Binding-site contacts:
Ligand atom CAP contacts residue ALA307 of chain 1.A at 4.3 Å (hydrophobic).
Ligand atom BR4 contacts residue TYR306 of chain 1.A at 3.7 Å.
Ligand atom CAM contacts residue PHE728 of chain 1.A at 3.7 Å (hydrophobic).
Ligand atom CAM contacts residue ILE727 of chain 1.A at 4.1 Å (hydrophobic).
Ligand atom CAO contacts residue PHE310 of chain 1.A at 4.2 Å (hydrophobic).
Ligand atom CAN contacts residue PHE728 of chain 1.A at 4.4 Å (hydrophobic).
Ligand atom CAL contacts residue PHE724 of chain 1.A at 3.5 Å (hydrophobic).
Ligand atom OAJ contacts residue PHE728 of chain 1.A at 4.2 Å.
Ligand atom BR3 contacts residue TYR303 of chain 1.A at 3.6 Å.
Ligand atom BR1 contacts residue TYR303 of chain 1.A at 4.2 Å.
Ligand atom CAN contacts residue PHE755 of chain 1.A at 3.8 Å (hydrophobic).
Ligand atom CAB contacts residue TYR303 of chain 1.A at 4.4 Å (hydrophobic).
Ligand atom BR4 contacts residue ALA307 of chain 1.A at 4.0 Å.
Ligand atom BR1 contacts residue GLN721 of chain 1.A at 4.0 Å.
Ligand atom CAC contacts residue PHE724 of chain 1.A at 4.0 Å (hydrophobic).
Ligand atom BR5 contacts residue VAL731 of chain 1.A at 4.0 Å.
Ligand atom BR3 contacts residue TYR306 of chain 1.A at 4.3 Å.
Ligand atom CAL contacts residue PHE728 of chain 1.A at 3.6 Å (hydrophobic).
Ligand atom CAM contacts residue PHE755 of chain 1.A at 3.4 Å (hydrophobic).
Ligand atom BR1 contacts residue PHE724 of chain 1.A at 3.9 Å.
Ligand atom CAL contacts residue PHE755 of chain 1.A at 3.7 Å (hydrophobic).
Ligand atom CAE contacts residue PHE724 of chain 1.A at 4.0 Å (hydrophobic).
Ligand atom BR4 contacts residue PHE310 of chain 1.A at 3.8 Å.
Ligand atom CAM contacts residue PHE724 of chain 1.A at 3.7 Å (hydrophobic).
Ligand atom CAO contacts residue ALA307 of chain 1.A at 3.9 Å (hydrophobic).
Ligand atom CAC contacts residue TYR303 of chain 1.A at 4.0 Å (hydrophobic).
Ligand atom BR5 contacts residue ILE727 of chain 1.A at 3.8 Å.
Ligand atom BR2 contacts residue PHE728 of chain 1.A at 3.9 Å.
Ligand atom BR3 contacts residue PHE755 of chain 1.A at 3.3 Å.
Ligand atom CAB contacts residue PHE755 of chain 1.A at 4.0 Å (hydrophobic).
Ligand atom BR4 contacts residue PHE331 of chain 1.A at 3.5 Å.
Ligand atom BR2 contacts residue SER725 of chain 1.A at 4.1 Å.
Ligand atom CAF contacts residue PHE724 of chain 1.A at 4.4 Å (hydrophobic).
Ligand atom CAE contacts residue SER725 of chain 1.A at 4.1 Å.
Ligand atom CAK contacts residue PHE755 of chain 1.A at 4.3 Å (hydrophobic).
Ligand atom CAD contacts residue PHE724 of chain 1.A at 3.6 Å (hydrophobic).
Ligand atom CAK contacts residue PHE728 of chain 1.A at 3.8 Å (hydrophobic).
Ligand atom BR5 contacts residue PHE755 of chain 1.A at 4.0 Å.
Ligand atom CAP contacts residue PHE728 of chain 1.A at 3.8 Å (hydrophobic).
Ligand atom CAO contacts residue PHE728 of chain 1.A at 4.1 Å (hydrophobic).

Sequence of chain 1.A:
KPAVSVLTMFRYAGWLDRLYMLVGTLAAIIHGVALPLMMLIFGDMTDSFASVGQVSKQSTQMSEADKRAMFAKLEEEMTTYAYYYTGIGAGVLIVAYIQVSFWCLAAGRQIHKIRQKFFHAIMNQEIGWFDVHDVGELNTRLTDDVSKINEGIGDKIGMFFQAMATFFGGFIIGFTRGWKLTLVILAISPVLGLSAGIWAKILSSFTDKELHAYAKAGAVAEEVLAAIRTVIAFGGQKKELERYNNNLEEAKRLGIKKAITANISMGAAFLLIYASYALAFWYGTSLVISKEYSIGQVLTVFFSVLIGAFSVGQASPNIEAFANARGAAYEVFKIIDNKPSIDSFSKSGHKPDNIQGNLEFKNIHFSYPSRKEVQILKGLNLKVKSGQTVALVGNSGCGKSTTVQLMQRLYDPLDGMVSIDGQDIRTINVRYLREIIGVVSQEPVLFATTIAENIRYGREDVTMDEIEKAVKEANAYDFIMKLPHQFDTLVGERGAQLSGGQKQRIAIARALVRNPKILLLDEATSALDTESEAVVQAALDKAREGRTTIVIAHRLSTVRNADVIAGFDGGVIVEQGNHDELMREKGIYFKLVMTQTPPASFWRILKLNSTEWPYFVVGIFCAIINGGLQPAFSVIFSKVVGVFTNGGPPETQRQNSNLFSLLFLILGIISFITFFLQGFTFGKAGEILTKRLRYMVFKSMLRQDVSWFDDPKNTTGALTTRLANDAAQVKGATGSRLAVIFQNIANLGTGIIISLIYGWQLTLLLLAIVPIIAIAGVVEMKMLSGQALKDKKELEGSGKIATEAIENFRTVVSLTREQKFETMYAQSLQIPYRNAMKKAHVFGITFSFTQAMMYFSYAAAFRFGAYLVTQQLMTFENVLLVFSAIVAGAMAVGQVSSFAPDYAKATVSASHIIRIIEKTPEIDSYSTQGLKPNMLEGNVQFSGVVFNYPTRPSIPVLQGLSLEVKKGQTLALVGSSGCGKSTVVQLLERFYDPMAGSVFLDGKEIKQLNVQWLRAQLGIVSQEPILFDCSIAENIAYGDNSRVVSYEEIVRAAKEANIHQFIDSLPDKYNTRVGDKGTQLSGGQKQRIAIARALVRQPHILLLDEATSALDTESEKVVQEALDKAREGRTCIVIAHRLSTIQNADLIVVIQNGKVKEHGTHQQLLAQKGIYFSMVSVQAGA

A protein and the small-molecule ligand that binds it are described below.
Small molecule (SMILES): Brc1ccc(Oc2c(Br)cc(Br)cc2Br)c(Br)c1